Binding-site contacts:
Ligand atom C7 contacts residue TYR192 of chain 46.A at 4.4 Å (hydrophobic).
Ligand atom C4 contacts residue ILE183 of chain 46.A at 4.2 Å (hydrophobic).
Ligand atom C7 contacts residue VAL117 of chain 46.A at 4.3 Å (hydrophobic).
Ligand atom N contacts residue MET181 of chain 46.A at 3.9 Å.
Ligand atom C6 contacts residue ILE95 of chain 46.A at 4.1 Å (hydrophobic).
Ligand atom C2 contacts residue ILE183 of chain 46.A at 4.2 Å (hydrophobic).
Ligand atom N contacts residue TYR146 of chain 46.A at 4.1 Å.
Ligand atom CA2 contacts residue PHE115 of chain 46.A at 4.3 Å (hydrophobic).
Ligand atom C5 contacts residue ILE95 of chain 46.A at 3.8 Å (hydrophobic).
Ligand atom O contacts residue TYR192 of chain 46.A at 3.9 Å.
Ligand atom C6 contacts residue TYR192 of chain 46.A at 4.4 Å (hydrophobic).
Ligand atom C contacts residue TYR192 of chain 46.A at 4.2 Å (hydrophobic).
Ligand atom O contacts residue LEU107 of chain 46.A at 4.4 Å.
Ligand atom C1 contacts residue ILE183 of chain 46.A at 4.2 Å (hydrophobic).
Ligand atom C1 contacts residue VAL119 of chain 46.A at 4.2 Å (hydrophobic).
Ligand atom C3 contacts residue ILE183 of chain 46.A at 3.7 Å (hydrophobic).
Ligand atom C9 contacts residue PHE115 of chain 46.A at 4.1 Å (hydrophobic).
Ligand atom OXT contacts residue ASN194 of chain 46.A at 4.3 Å.
Ligand atom C10 contacts residue MET216 of chain 46.A at 3.6 Å (hydrophobic).
Ligand atom C7 contacts residue PHE240 of chain 46.A at 3.9 Å (hydrophobic).
Ligand atom OXT contacts residue MET216 of chain 46.A at 4.2 Å.
Ligand atom C9 contacts residue TYR192 of chain 46.A at 4.1 Å (hydrophobic).
Ligand atom C contacts residue ASN194 of chain 46.A at 4.0 Å.
Ligand atom C4 contacts residue ILE95 of chain 46.A at 4.0 Å (hydrophobic).
Ligand atom OXT contacts residue TYR210 of chain 46.A at 3.0 Å (h-bond).
Ligand atom C7 contacts residue ILE95 of chain 46.A at 4.3 Å (hydrophobic).
Ligand atom C2 contacts residue TYR146 of chain 46.A at 3.9 Å (hydrophobic).
Ligand atom C10 contacts residue TYR192 of chain 46.A at 4.3 Å (hydrophobic).
Ligand atom C9 contacts residue PHE240 of chain 46.A at 4.1 Å (hydrophobic).
Ligand atom O contacts residue ASN194 of chain 46.A at 3.0 Å (h-bond).
Ligand atom C5 contacts residue PHE240 of chain 46.A at 4.1 Å (hydrophobic).
Ligand atom C3 contacts residue ILE95 of chain 46.A at 4.2 Å (hydrophobic).
Ligand atom C contacts residue TYR210 of chain 46.A at 4.1 Å (hydrophobic).
Ligand atom O contacts residue VAL113 of chain 46.A at 4.0 Å.
Ligand atom C2 contacts residue ILE95 of chain 46.A at 3.8 Å (hydrophobic).
Ligand atom C8 contacts residue MET216 of chain 46.A at 3.9 Å (hydrophobic).
Ligand atom C1 contacts residue ILE219 of chain 46.A at 4.1 Å (hydrophobic).
Ligand atom N contacts residue ILE219 of chain 46.A at 4.0 Å.
Ligand atom C8 contacts residue TYR192 of chain 46.A at 3.6 Å (hydrophobic).
Ligand atom C5 contacts residue ILE183 of chain 46.A at 4.4 Å (hydrophobic).

Sequence of chain 46.A:
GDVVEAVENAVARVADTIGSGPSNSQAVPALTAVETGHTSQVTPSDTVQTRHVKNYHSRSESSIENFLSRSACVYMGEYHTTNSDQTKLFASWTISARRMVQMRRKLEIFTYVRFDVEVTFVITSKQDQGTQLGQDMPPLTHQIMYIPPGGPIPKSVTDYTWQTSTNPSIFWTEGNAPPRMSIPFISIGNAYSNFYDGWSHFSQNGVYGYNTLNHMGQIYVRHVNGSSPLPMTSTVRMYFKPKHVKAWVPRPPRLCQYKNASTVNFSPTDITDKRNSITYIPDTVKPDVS

The small molecule below binds the protein below.
Small molecule (SMILES): NCCCCCCCCCCCC(=O)O